This protein binds this small molecule.
Small molecule (SMILES): Cc1cccc(O)c1

Sequence of chain 1.E:
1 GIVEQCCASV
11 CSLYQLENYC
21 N

Sequence of chain 1.J:
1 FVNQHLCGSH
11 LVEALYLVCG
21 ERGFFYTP

Binding-site contacts:
Ligand atom C2 contacts residue LEU16 of chain 1.E at 4.3 Å (hydrophobic).
Ligand atom C7 contacts residue LEU16 of chain 1.E at 3.7 Å (hydrophobic).
Ligand atom C5 contacts residue HIS10 of chain 1.F at 4.4 Å.
Ligand atom C3 contacts residue LEU16 of chain 1.E at 4.3 Å (hydrophobic).
Ligand atom C6 contacts residue CYS6 of chain 1.E at 3.1 Å (hydrophobic).
Ligand atom C6 contacts residue HIS5 of chain 1.J at 4.5 Å.
Ligand atom C1 contacts residue CYS6 of chain 1.E at 3.2 Å (hydrophobic).
Ligand atom C6 contacts residue LEU11 of chain 1.F at 3.5 Å (hydrophobic).
Ligand atom C4 contacts residue HIS5 of chain 1.J at 3.5 Å.
Ligand atom C2 contacts residue LEU11 of chain 1.F at 4.2 Å (hydrophobic).
Ligand atom O1 contacts residue LEU11 of chain 1.F at 4.4 Å.
Ligand atom C3 contacts residue HIS5 of chain 1.J at 3.5 Å.
Ligand atom O1 contacts residue CYS11 of chain 1.E at 2.8 Å (h-bond).
Ligand atom C1 contacts residue LEU11 of chain 1.F at 3.8 Å (hydrophobic).
Ligand atom C3 contacts residue LEU11 of chain 1.F at 4.3 Å (hydrophobic).
Ligand atom C5 contacts residue HIS5 of chain 1.J at 4.0 Å.
Ligand atom O1 contacts residue VAL10 of chain 1.E at 3.4 Å.
Ligand atom C7 contacts residue HIS5 of chain 1.J at 3.7 Å.
Ligand atom O1 contacts residue CYS6 of chain 1.E at 2.5 Å (h-bond).
Ligand atom C4 contacts residue LEU11 of chain 1.F at 4.0 Å (hydrophobic).
Ligand atom C2 contacts residue CYS11 of chain 1.E at 4.0 Å (hydrophobic).
Ligand atom C5 contacts residue LEU11 of chain 1.F at 3.6 Å (hydrophobic).
Ligand atom C3 contacts residue ALA14 of chain 1.F at 4.4 Å (hydrophobic).
Ligand atom C2 contacts residue VAL10 of chain 1.E at 4.2 Å (hydrophobic).
Ligand atom C5 contacts residue LEU6 of chain 1.J at 4.3 Å (hydrophobic).
Ligand atom C6 contacts residue VAL2 of chain 1.J at 4.3 Å (hydrophobic).
Ligand atom C5 contacts residue CYS6 of chain 1.E at 4.3 Å (hydrophobic).
Ligand atom C4 contacts residue HIS10 of chain 1.F at 4.3 Å.
Ligand atom C6 contacts residue CYS7 of chain 1.F at 4.3 Å (hydrophobic).
Ligand atom C7 contacts residue ALA14 of chain 1.F at 3.6 Å (hydrophobic).
Ligand atom O1 contacts residue SER9 of chain 1.E at 3.5 Å (h-bond).
Ligand atom C1 contacts residue CYS11 of chain 1.E at 3.9 Å (hydrophobic).
Ligand atom C2 contacts residue HIS5 of chain 1.J at 4.2 Å.
Ligand atom C1 contacts residue VAL10 of chain 1.E at 4.3 Å (hydrophobic).
Ligand atom C7 contacts residue LEU17 of chain 1.L at 3.1 Å (hydrophobic).

Sequence of chain 1.F:
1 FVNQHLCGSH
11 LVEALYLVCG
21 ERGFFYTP

Sequence of chain 1.L:
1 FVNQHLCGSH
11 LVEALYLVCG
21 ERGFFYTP